The small molecule below binds the protein below.
Small molecule (SMILES): CCC(CC)O[C@@H]1C=C(C(=O)O)C[C@H](N)[C@H]1NC(C)=O

Sequence of chain 2.B:
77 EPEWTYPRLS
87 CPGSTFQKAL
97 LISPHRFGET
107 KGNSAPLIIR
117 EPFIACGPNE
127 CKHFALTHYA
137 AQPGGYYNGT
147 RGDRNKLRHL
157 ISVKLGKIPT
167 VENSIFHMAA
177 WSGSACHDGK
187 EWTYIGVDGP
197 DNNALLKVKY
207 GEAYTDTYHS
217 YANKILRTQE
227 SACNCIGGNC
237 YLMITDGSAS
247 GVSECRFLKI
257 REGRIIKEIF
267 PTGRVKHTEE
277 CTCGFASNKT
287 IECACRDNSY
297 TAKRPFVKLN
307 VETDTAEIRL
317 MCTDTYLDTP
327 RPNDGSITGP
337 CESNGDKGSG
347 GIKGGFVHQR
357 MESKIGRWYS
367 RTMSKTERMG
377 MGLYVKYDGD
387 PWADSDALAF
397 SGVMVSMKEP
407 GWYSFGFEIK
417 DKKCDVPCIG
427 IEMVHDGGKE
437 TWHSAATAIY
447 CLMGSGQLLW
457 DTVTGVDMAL

Binding-site contacts:
Ligand atom O10 contacts residue ASP149 of chain 2.B at 3.5 Å.
Ligand atom C7 contacts residue ARG292 of chain 2.B at 3.7 Å.
Ligand atom O1B contacts residue TYR409 of chain 2.B at 3.1 Å (h-bond).
Ligand atom C4 contacts residue ASP149 of chain 2.B at 3.6 Å.
Ligand atom O1B contacts residue ARG292 of chain 2.B at 3.1 Å (salt-bridge).
Ligand atom C10 contacts residue ARG150 of chain 2.B at 3.8 Å.
Ligand atom C9 contacts residue ASN294 of chain 2.B at 3.8 Å.
Ligand atom C9 contacts residue ARG292 of chain 2.B at 3.7 Å.
Ligand atom O1A contacts residue ARG116 of chain 2.B at 2.9 Å (salt-bridge).
Ligand atom C9 contacts residue ALA245 of chain 2.B at 3.9 Å (hydrophobic).
Ligand atom C91 contacts residue ARG292 of chain 2.B at 3.7 Å.
Ligand atom C1 contacts residue ARG374 of chain 2.B at 3.6 Å.
Ligand atom N4 contacts residue GLU117 of chain 2.B at 2.9 Å (salt-bridge).
Ligand atom C3 contacts residue ARG116 of chain 2.B at 3.7 Å.
Ligand atom C6 contacts residue TYR409 of chain 2.B at 3.8 Å (hydrophobic).
Ligand atom C7 contacts residue TYR409 of chain 2.B at 3.2 Å (hydrophobic).
Ligand atom C2 contacts residue TYR409 of chain 2.B at 3.1 Å (hydrophobic).
Ligand atom C4 contacts residue GLU276 of chain 2.B at 3.8 Å.
Ligand atom C91 contacts residue ASN294 of chain 2.B at 3.3 Å.
Ligand atom O1A contacts residue ARG374 of chain 2.B at 2.8 Å (salt-bridge).
Ligand atom C3 contacts residue GLU117 of chain 2.B at 3.5 Å.
Ligand atom O1A contacts residue TYR409 of chain 2.B at 3.4 Å (h-bond).
Ligand atom C3 contacts residue TYR409 of chain 2.B at 3.0 Å (hydrophobic).
Ligand atom C82 contacts residue ILE221 of chain 2.B at 3.8 Å (hydrophobic).
Ligand atom O10 contacts residue ARG150 of chain 2.B at 2.8 Å (salt-bridge).
Ligand atom C6 contacts residue GLU276 of chain 2.B at 3.6 Å.
Ligand atom O1B contacts residue ARG374 of chain 2.B at 2.9 Å (salt-bridge).
Ligand atom C4 contacts residue TYR409 of chain 2.B at 3.5 Å (hydrophobic).
Ligand atom C11 contacts residue TRP177 of chain 2.B at 3.7 Å (hydrophobic).
Ligand atom C3 contacts residue ASP149 of chain 2.B at 3.4 Å.
Ligand atom C82 contacts residue ARG223 of chain 2.B at 3.7 Å.
Ligand atom C4 contacts residue GLU117 of chain 2.B at 3.7 Å.
Ligand atom C81 contacts residue ARG223 of chain 2.B at 3.5 Å.
Ligand atom C1 contacts residue TYR409 of chain 2.B at 2.9 Å (hydrophobic).
Ligand atom C11 contacts residue ARG223 of chain 2.B at 3.9 Å.
Ligand atom C9 contacts residue GLU275 of chain 2.B at 3.6 Å.
Ligand atom N4 contacts residue ASP149 of chain 2.B at 3.1 Å (salt-bridge).
Ligand atom C82 contacts residue ARG150 of chain 2.B at 3.7 Å.
Ligand atom C8 contacts residue GLU275 of chain 2.B at 3.5 Å.
Ligand atom C91 contacts residue ALA245 of chain 2.B at 3.7 Å (hydrophobic).